Binding-site contacts:
Ligand atom C2 contacts residue ASN403 of chain 1.C at 2.5 Å.
Ligand atom N2 contacts residue ASN403 of chain 1.C at 2.9 Å (h-bond).
Ligand atom O7 contacts residue ASN403 of chain 1.C at 3.9 Å.
Ligand atom C5 contacts residue ASN403 of chain 1.C at 3.7 Å.
Ligand atom O6 contacts residue ASN403 of chain 1.C at 4.5 Å.
Ligand atom C7 contacts residue ASN403 of chain 1.C at 3.6 Å.
Ligand atom C1 contacts residue ASN403 of chain 1.C at 1.4 Å.
Ligand atom C3 contacts residue ASN403 of chain 1.C at 3.8 Å.
Ligand atom C4 contacts residue ASN403 of chain 1.C at 4.3 Å.
Ligand atom O7 contacts residue ARG357 of chain 1.C at 3.7 Å.
Ligand atom O5 contacts residue ASN403 of chain 1.C at 2.4 Å (h-bond).

This small molecule binds to this protein.
Small molecule (SMILES): CC(=O)N[C@@H]1[C@@H](O)[C@H](O)[C@@H](CO)O[C@H]1O

Sequence of chain 1.C:
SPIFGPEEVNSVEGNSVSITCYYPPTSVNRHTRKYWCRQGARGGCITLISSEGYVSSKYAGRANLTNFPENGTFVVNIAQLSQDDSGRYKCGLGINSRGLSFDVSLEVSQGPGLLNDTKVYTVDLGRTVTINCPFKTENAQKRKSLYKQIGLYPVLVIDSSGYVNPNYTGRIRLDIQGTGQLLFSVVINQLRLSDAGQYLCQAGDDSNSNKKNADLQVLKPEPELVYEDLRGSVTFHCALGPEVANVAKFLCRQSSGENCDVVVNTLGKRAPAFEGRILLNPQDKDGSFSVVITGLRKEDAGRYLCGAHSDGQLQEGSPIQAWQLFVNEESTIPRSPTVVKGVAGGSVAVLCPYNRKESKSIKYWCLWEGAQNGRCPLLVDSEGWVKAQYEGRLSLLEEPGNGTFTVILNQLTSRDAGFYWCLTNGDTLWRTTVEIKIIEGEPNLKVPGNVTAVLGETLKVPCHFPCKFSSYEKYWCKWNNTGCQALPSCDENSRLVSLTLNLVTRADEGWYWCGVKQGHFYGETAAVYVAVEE